Binding-site contacts:
Ligand atom CAA contacts residue ASP336 of chain 1.B at 3.5 Å.
Ligand atom CAF contacts residue LYS394 of chain 1.B at 1.3 Å.
Ligand atom OAW contacts residue SER138 of chain 1.B at 3.3 Å (h-bond).
Ligand atom OAV contacts residue SER138 of chain 1.B at 3.0 Å (h-bond).
Ligand atom CAX contacts residue ASP336 of chain 1.B at 3.5 Å.
Ligand atom CAX contacts residue HIS195 of chain 1.B at 3.4 Å.
Ligand atom OAV contacts residue HIS393 of chain 1.B at 2.9 Å (h-bond).
Ligand atom OAD contacts residue LYS394 of chain 1.B at 2.6 Å (salt-bridge).
Ligand atom N contacts residue HIS195 of chain 1.B at 3.5 Å (h-bond).
Ligand atom CAB contacts residue ASP336 of chain 1.B at 3.5 Å.
Ligand atom CAO contacts residue TYR421 of chain 1.A at 3.2 Å (hydrophobic).
Ligand atom CAB contacts residue THR283 of chain 1.B at 3.5 Å.
Ligand atom CAE contacts residue LYS394 of chain 1.B at 2.1 Å.
Ligand atom OAV contacts residue SER391 of chain 1.B at 3.0 Å (h-bond).
Ligand atom PAT contacts residue SER138 of chain 1.B at 3.5 Å.
Ligand atom N contacts residue LYS394 of chain 1.B at 2.1 Å (salt-bridge).
Ligand atom CAQ contacts residue HIS195 of chain 1.B at 3.5 Å.
Ligand atom OAV contacts residue SER432 of chain 1.A at 3.6 Å (h-bond).
Ligand atom CA contacts residue LYS394 of chain 1.B at 3.0 Å.
Ligand atom CAR contacts residue HIS195 of chain 1.B at 3.4 Å.
Ligand atom CE contacts residue ALA64 of chain 1.B at 3.4 Å (hydrophobic).
Ligand atom CB contacts residue LYS394 of chain 1.B at 3.4 Å.
Ligand atom CAA contacts residue THR283 of chain 1.B at 3.4 Å.
Ligand atom OAV contacts residue GLY137 of chain 1.B at 3.2 Å.
Ligand atom NAY contacts residue HIS195 of chain 1.B at 3.4 Å.
Ligand atom OAD contacts residue THR283 of chain 1.B at 3.0 Å (h-bond).
Ligand atom OAW contacts residue GLY137 of chain 1.B at 3.5 Å.
Ligand atom CAC contacts residue THR283 of chain 1.B at 3.4 Å.
Ligand atom CB contacts residue SER432 of chain 1.A at 3.5 Å.
Ligand atom CAC contacts residue LYS394 of chain 1.B at 2.7 Å.
Ligand atom OAS contacts residue SER138 of chain 1.B at 3.5 Å.
Ligand atom CAE contacts residue HIS195 of chain 1.B at 3.6 Å.
Ligand atom PAT contacts residue SER432 of chain 1.A at 3.5 Å.
Ligand atom OAW contacts residue SER432 of chain 1.A at 3.6 Å (h-bond).
Ligand atom OAU contacts residue SER432 of chain 1.A at 2.6 Å (h-bond).
Ligand atom CAQ contacts residue LYS394 of chain 1.B at 3.3 Å.
Ligand atom CAO contacts residue TYR63 of chain 1.B at 3.5 Å (hydrophobic).
Ligand atom OAW contacts residue THR139 of chain 1.B at 2.7 Å (h-bond).
Ligand atom NAY contacts residue ASP336 of chain 1.B at 2.6 Å (salt-bridge).
Ligand atom O contacts residue HIS195 of chain 1.B at 2.7 Å (h-bond).

A small-molecule ligand and the protein it binds are described below.
Small molecule (SMILES): COC(=O)[C@H](CCSC)NCc1c(COP(=O)(O)O)cnc(C)c1O

Sequence of chain 1.A:
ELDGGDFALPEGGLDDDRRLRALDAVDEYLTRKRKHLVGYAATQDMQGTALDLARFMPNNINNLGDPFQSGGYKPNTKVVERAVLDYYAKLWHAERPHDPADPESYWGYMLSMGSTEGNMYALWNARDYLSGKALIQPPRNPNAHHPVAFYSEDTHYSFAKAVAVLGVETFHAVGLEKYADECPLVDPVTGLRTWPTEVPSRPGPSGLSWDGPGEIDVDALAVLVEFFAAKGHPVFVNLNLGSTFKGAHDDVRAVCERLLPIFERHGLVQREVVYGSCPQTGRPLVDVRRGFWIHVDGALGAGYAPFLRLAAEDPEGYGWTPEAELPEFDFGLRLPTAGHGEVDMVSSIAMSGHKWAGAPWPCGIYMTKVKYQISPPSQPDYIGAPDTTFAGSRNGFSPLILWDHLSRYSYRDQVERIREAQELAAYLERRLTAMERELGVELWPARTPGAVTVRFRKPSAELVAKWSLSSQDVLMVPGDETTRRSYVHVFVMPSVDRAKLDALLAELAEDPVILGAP

Sequence of chain 1.B:
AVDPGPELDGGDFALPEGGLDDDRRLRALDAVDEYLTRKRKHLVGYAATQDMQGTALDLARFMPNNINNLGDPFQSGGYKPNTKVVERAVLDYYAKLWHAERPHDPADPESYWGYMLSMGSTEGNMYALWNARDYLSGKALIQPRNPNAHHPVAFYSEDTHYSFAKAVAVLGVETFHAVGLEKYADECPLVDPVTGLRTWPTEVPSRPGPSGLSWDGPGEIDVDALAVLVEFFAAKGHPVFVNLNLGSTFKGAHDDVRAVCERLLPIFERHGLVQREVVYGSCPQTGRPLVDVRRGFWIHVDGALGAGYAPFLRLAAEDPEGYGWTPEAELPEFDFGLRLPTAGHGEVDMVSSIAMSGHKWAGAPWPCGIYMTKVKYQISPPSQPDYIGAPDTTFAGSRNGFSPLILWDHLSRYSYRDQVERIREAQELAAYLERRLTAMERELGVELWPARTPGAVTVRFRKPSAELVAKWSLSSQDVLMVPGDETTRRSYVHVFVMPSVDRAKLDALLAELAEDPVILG